Sequence of chain 1.I:
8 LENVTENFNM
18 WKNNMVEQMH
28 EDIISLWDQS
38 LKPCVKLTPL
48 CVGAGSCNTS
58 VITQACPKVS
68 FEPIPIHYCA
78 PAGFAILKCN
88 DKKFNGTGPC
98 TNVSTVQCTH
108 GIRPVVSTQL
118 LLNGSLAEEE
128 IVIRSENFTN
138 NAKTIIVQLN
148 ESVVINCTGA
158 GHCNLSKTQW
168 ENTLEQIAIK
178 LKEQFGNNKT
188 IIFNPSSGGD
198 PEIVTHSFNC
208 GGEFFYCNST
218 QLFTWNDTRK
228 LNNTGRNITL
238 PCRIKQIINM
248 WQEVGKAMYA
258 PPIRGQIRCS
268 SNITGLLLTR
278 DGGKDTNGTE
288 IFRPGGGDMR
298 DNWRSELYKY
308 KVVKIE

Binding-site contacts:
Ligand atom C1 contacts residue ASN99 of chain 1.I at 1.4 Å.
Ligand atom N2 contacts residue ASN99 of chain 1.I at 2.8 Å (h-bond).
Ligand atom C1 contacts residue LEU8 of chain 1.I at 3.3 Å (hydrophobic).
Ligand atom O5 contacts residue ASN99 of chain 1.I at 2.4 Å (h-bond).
Ligand atom C2 contacts residue LEU8 of chain 1.I at 3.8 Å (hydrophobic).
Ligand atom C2 contacts residue ASN99 of chain 1.I at 2.4 Å.
Ligand atom O7 contacts residue ASN99 of chain 1.I at 4.3 Å.
Ligand atom O7 contacts residue ASN87 of chain 1.I at 4.3 Å.
Ligand atom C3 contacts residue ASN99 of chain 1.I at 3.0 Å.
Ligand atom C7 contacts residue LEU8 of chain 1.I at 3.8 Å (hydrophobic).
Ligand atom C4 contacts residue ASN99 of chain 1.I at 3.5 Å.
Ligand atom N2 contacts residue LEU8 of chain 1.I at 4.0 Å.
Ligand atom O3 contacts residue ASN99 of chain 1.I at 4.3 Å.
Ligand atom O7 contacts residue LEU8 of chain 1.I at 3.0 Å.
Ligand atom C6 contacts residue ASN99 of chain 1.I at 4.2 Å.
Ligand atom C5 contacts residue ASN99 of chain 1.I at 2.9 Å.
Ligand atom O4 contacts residue ASN99 of chain 1.I at 4.4 Å.
Ligand atom O5 contacts residue LEU8 of chain 1.I at 3.9 Å.
Ligand atom C7 contacts residue ASN99 of chain 1.I at 4.0 Å.

This protein binds this small molecule.
Small molecule (SMILES): CC(=O)N[C@@H]1[C@@H](O)[C@H](O)[C@@H](CO)O[C@H]1O